This small molecule binds to this protein.
Small molecule (SMILES): CC(=O)N[C@@H]1[C@@H](O)[C@H](O)[C@@H](CO)O[C@H]1O

Sequence of chain 1.A:
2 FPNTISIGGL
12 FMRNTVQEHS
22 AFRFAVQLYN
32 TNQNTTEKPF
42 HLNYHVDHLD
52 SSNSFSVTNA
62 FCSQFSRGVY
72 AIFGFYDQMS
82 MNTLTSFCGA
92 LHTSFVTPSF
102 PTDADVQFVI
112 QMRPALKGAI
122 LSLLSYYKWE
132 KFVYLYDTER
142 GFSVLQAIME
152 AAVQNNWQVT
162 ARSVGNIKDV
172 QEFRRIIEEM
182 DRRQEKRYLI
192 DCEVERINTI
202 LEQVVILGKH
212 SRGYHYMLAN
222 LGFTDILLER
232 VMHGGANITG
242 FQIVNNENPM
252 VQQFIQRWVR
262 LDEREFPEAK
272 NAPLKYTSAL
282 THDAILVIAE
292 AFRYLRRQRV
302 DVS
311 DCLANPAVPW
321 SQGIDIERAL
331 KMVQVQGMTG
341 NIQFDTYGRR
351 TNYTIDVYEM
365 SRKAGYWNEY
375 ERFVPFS

Binding-site contacts:
Ligand atom C8 contacts residue ARG188 of chain 1.A at 3.9 Å.
Ligand atom O3 contacts residue ARG188 of chain 1.A at 3.2 Å (salt-bridge).
Ligand atom O5 contacts residue ASN238 of chain 1.A at 2.7 Å (h-bond).
Ligand atom C8 contacts residue GLY214 of chain 1.A at 3.3 Å.
Ligand atom O7 contacts residue HIS216 of chain 1.A at 3.6 Å.
Ligand atom O7 contacts residue ARG188 of chain 1.A at 2.8 Å (salt-bridge).
Ligand atom C2 contacts residue HIS216 of chain 1.A at 4.1 Å.
Ligand atom C7 contacts residue HIS216 of chain 1.A at 3.7 Å.
Ligand atom C8 contacts residue HIS216 of chain 1.A at 3.8 Å.
Ligand atom N2 contacts residue ASN238 of chain 1.A at 4.1 Å.
Ligand atom C5 contacts residue ASN238 of chain 1.A at 4.0 Å.
Ligand atom N2 contacts residue HIS216 of chain 1.A at 4.2 Å.
Ligand atom C8 contacts residue LYS187 of chain 1.A at 4.2 Å.
Ligand atom C2 contacts residue ASN238 of chain 1.A at 4.0 Å.
Ligand atom C7 contacts residue ARG188 of chain 1.A at 3.7 Å.
Ligand atom C1 contacts residue ASN238 of chain 1.A at 2.8 Å.
Ligand atom O7 contacts residue TRP130 of chain 1.A at 4.5 Å.
Ligand atom C7 contacts residue GLY214 of chain 1.A at 4.5 Å.
Ligand atom C6 contacts residue ASN238 of chain 1.A at 4.4 Å.
Ligand atom C8 contacts residue TYR215 of chain 1.A at 4.2 Å (hydrophobic).